Sequence of chain 1.A:
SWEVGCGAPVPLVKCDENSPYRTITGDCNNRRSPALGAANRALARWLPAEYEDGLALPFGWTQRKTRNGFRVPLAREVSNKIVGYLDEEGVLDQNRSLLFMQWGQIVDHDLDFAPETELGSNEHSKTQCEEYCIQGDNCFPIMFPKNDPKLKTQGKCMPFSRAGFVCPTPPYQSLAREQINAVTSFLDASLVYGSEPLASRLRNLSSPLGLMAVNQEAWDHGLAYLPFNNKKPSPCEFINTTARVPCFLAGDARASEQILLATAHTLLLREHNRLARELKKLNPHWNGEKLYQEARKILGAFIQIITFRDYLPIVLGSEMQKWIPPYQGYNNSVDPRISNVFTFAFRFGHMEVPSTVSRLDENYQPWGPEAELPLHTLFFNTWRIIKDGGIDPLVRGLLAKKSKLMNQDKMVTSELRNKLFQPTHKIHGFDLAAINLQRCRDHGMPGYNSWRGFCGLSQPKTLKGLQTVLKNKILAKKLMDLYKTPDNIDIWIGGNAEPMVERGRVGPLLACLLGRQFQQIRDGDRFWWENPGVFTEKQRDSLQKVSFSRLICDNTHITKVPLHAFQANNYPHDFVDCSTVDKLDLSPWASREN

A protein and the small-molecule ligand that binds it are described below.
Small molecule (SMILES): CC(=O)N[C@@H]1[C@@H](O)[C@H](O)[C@@H](CO)O[C@H]1O

Binding-site contacts:
Ligand atom C2 contacts residue SER208 of chain 1.A at 4.4 Å.
Ligand atom O7 contacts residue GLN217 of chain 1.A at 3.3 Å (h-bond).
Ligand atom O5 contacts residue SER208 of chain 1.A at 2.8 Å (h-bond).
Ligand atom O3 contacts residue GLN217 of chain 1.A at 3.5 Å (h-bond).
Ligand atom C8 contacts residue ASN205 of chain 1.A at 3.9 Å.
Ligand atom O7 contacts residue VAL215 of chain 1.A at 3.5 Å (h-bond).
Ligand atom O5 contacts residue ASN205 of chain 1.A at 2.4 Å (h-bond).
Ligand atom C4 contacts residue ASN205 of chain 1.A at 4.2 Å.
Ligand atom N2 contacts residue ASN205 of chain 1.A at 2.9 Å (h-bond).
Ligand atom C7 contacts residue GLN217 of chain 1.A at 3.8 Å.
Ligand atom C3 contacts residue ASN205 of chain 1.A at 3.8 Å.
Ligand atom C6 contacts residue LEU210 of chain 1.A at 4.4 Å (hydrophobic).
Ligand atom O7 contacts residue ASN205 of chain 1.A at 3.7 Å.
Ligand atom C5 contacts residue SER208 of chain 1.A at 3.4 Å.
Ligand atom C6 contacts residue SER208 of chain 1.A at 4.0 Å.
Ligand atom C7 contacts residue ASN205 of chain 1.A at 3.5 Å.
Ligand atom O7 contacts residue ALA214 of chain 1.A at 3.9 Å.
Ligand atom C2 contacts residue ASN205 of chain 1.A at 2.4 Å.
Ligand atom C1 contacts residue SER208 of chain 1.A at 2.9 Å.
Ligand atom O6 contacts residue LEU210 of chain 1.A at 4.0 Å.
Ligand atom O5 contacts residue LEU212 of chain 1.A at 4.4 Å.
Ligand atom N2 contacts residue GLN217 of chain 1.A at 4.4 Å.
Ligand atom C1 contacts residue ASN205 of chain 1.A at 1.4 Å.
Ligand atom C5 contacts residue ASN205 of chain 1.A at 3.7 Å.
Ligand atom O6 contacts residue LEU212 of chain 1.A at 3.9 Å.